Sequence of chain 1.B:
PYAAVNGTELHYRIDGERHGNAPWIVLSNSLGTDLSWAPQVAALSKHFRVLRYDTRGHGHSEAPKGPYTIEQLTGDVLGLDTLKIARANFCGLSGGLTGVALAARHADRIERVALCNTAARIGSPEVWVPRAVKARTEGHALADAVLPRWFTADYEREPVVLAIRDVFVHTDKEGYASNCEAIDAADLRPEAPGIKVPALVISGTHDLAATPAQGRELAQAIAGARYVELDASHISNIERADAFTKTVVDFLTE

Binding-site contacts:
Ligand atom O1 contacts residue VAL154 of chain 1.B at 4.5 Å.
Ligand atom C4 contacts residue TYR186 of chain 1.B at 3.6 Å (hydrophobic).
Ligand atom C3 contacts residue VAL154 of chain 1.B at 4.0 Å (hydrophobic).
Ligand atom OH1 contacts residue ARG157 of chain 1.B at 3.5 Å (salt-bridge).
Ligand atom C4 contacts residue LEU35 of chain 1.B at 3.4 Å (hydrophobic).
Ligand atom O4 contacts residue PHE178 of chain 1.B at 3.6 Å.
Ligand atom C3 contacts residue LEU35 of chain 1.B at 4.0 Å (hydrophobic).
Ligand atom O1 contacts residue TRP158 of chain 1.B at 4.4 Å.
Ligand atom O4 contacts residue TYR186 of chain 1.B at 2.7 Å (h-bond).
Ligand atom C1 contacts residue ALA219 of chain 1.B at 3.6 Å (hydrophobic).
Ligand atom C2 contacts residue TRP158 of chain 1.B at 3.9 Å (hydrophobic).
Ligand atom O1 contacts residue ARG138 of chain 1.B at 3.8 Å.
Ligand atom C2 contacts residue ALA219 of chain 1.B at 4.4 Å (hydrophobic).
Ligand atom C5 contacts residue LEU35 of chain 1.B at 2.6 Å (hydrophobic).
Ligand atom OH1 contacts residue TRP135 of chain 1.B at 4.1 Å.
Ligand atom O4 contacts residue VAL154 of chain 1.B at 3.5 Å.
Ligand atom O4 contacts residue LEU35 of chain 1.B at 3.4 Å (h-bond).
Ligand atom C2 contacts residue TRP135 of chain 1.B at 4.4 Å (hydrophobic).
Ligand atom C3 contacts residue ARG138 of chain 1.B at 4.1 Å.
Ligand atom C5 contacts residue SER34 of chain 1.B at 3.5 Å.
Ligand atom C1 contacts residue ARG138 of chain 1.B at 3.6 Å.
Ligand atom C4 contacts residue VAL154 of chain 1.B at 3.8 Å (hydrophobic).
Ligand atom C4 contacts residue TRP158 of chain 1.B at 3.7 Å (hydrophobic).
Ligand atom C1 contacts residue ARG157 of chain 1.B at 3.8 Å.
Ligand atom C3 contacts residue TYR186 of chain 1.B at 3.9 Å (hydrophobic).
Ligand atom C3 contacts residue TRP135 of chain 1.B at 4.2 Å (hydrophobic).
Ligand atom O1 contacts residue ALA219 of chain 1.B at 3.5 Å.
Ligand atom O1 contacts residue ARG157 of chain 1.B at 2.8 Å (salt-bridge).
Ligand atom O4 contacts residue TRP158 of chain 1.B at 3.7 Å.
Ligand atom C5 contacts residue TRP158 of chain 1.B at 3.2 Å (hydrophobic).
Ligand atom C3 contacts residue TRP158 of chain 1.B at 4.2 Å (hydrophobic).
Ligand atom OH1 contacts residue ARG138 of chain 1.B at 3.4 Å (salt-bridge).
Ligand atom C2 contacts residue HIS244 of chain 1.B at 4.2 Å.
Ligand atom OH1 contacts residue ALA219 of chain 1.B at 3.7 Å.

This protein binds this small molecule.
Small molecule (SMILES): CC(=O)CCC(=O)O